Sequence of chain 1.A:
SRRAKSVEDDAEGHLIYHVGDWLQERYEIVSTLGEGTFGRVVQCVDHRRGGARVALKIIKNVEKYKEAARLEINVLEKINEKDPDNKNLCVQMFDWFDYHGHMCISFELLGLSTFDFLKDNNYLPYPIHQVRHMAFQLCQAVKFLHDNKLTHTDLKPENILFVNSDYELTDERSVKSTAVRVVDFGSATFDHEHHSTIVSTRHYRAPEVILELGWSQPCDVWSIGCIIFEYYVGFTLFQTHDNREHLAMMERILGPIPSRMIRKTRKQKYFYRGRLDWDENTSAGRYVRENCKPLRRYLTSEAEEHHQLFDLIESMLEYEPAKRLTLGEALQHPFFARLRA

Binding-site contacts:
Ligand atom CAV contacts residue GLU43 of chain 1.A at 3.0 Å.
Ligand atom NAG contacts residue GLU116 of chain 1.A at 3.7 Å.
Ligand atom CAD contacts residue ALA63 of chain 1.A at 3.6 Å (hydrophobic).
Ligand atom CAD contacts residue PHE115 of chain 1.A at 3.8 Å (hydrophobic).
Ligand atom CAK contacts residue PHE115 of chain 1.A at 3.6 Å (hydrophobic).
Ligand atom NAR contacts residue ASN167 of chain 1.A at 3.8 Å.
Ligand atom NAG contacts residue LEU117 of chain 1.A at 3.7 Å.
Ligand atom CAS contacts residue ASN167 of chain 1.A at 3.5 Å.
Ligand atom OAQ contacts residue LYS65 of chain 1.A at 3.1 Å (salt-bridge).
Ligand atom CAI contacts residue LEU169 of chain 1.A at 3.6 Å (hydrophobic).
Ligand atom CAM contacts residue VAL198 of chain 1.A at 3.9 Å (hydrophobic).
Ligand atom OAQ contacts residue PHE115 of chain 1.A at 3.7 Å.
Ligand atom OAQ contacts residue GLU80 of chain 1.A at 3.3 Å (salt-bridge).
Ligand atom CAV contacts residue GLY44 of chain 1.A at 3.9 Å.
Ligand atom NAG contacts residue ALA63 of chain 1.A at 3.7 Å.
Ligand atom CAE contacts residue LEU169 of chain 1.A at 3.8 Å (hydrophobic).
Ligand atom CAA contacts residue PHE115 of chain 1.A at 3.6 Å (hydrophobic).
Ligand atom CAH contacts residue LEU117 of chain 1.A at 3.8 Å (hydrophobic).
Ligand atom CAD contacts residue GLU116 of chain 1.A at 3.3 Å.
Ligand atom NAN contacts residue ASP199 of chain 1.A at 3.6 Å.
Ligand atom CAM contacts residue LYS65 of chain 1.A at 3.5 Å.
Ligand atom NAR contacts residue PHE46 of chain 1.A at 3.5 Å.
Ligand atom OAQ contacts residue ASP199 of chain 1.A at 3.5 Å (salt-bridge).
Ligand atom CAW contacts residue GLU43 of chain 1.A at 3.8 Å.
Ligand atom NAG contacts residue LEU118 of chain 1.A at 2.8 Å (h-bond).
Ligand atom NAN contacts residue LYS65 of chain 1.A at 3.2 Å (salt-bridge).
Ligand atom NAR contacts residue ASP199 of chain 1.A at 3.7 Å.
Ligand atom CAO contacts residue VAL198 of chain 1.A at 3.9 Å (hydrophobic).
Ligand atom CAJ contacts residue LEU41 of chain 1.A at 3.7 Å (hydrophobic).
Ligand atom CAE contacts residue ALA63 of chain 1.A at 3.5 Å (hydrophobic).
Ligand atom CAS contacts residue GLU166 of chain 1.A at 3.8 Å.
Ligand atom CAE contacts residue LEU118 of chain 1.A at 3.9 Å (hydrophobic).
Ligand atom SAP contacts residue VAL198 of chain 1.A at 3.9 Å.
Ligand atom CAC contacts residue VAL49 of chain 1.A at 3.9 Å (hydrophobic).
Ligand atom CAC contacts residue LEU169 of chain 1.A at 3.9 Å (hydrophobic).
Ligand atom SAU contacts residue PHE46 of chain 1.A at 3.8 Å.
Ligand atom CAF contacts residue LEU169 of chain 1.A at 3.5 Å (hydrophobic).
Ligand atom CAM contacts residue ASP199 of chain 1.A at 3.7 Å.
Ligand atom CAH contacts residue LEU118 of chain 1.A at 3.2 Å (hydrophobic).
Ligand atom CAL contacts residue VAL198 of chain 1.A at 3.9 Å (hydrophobic).

The small molecule below binds the protein below.
Small molecule (SMILES): O=C1N=C(NCc2cccs2)S/C1=C\c1ccc2ncccc2c1